Binding-site contacts:
Ligand atom C4 contacts residue ASN52 of chain 2.A at 4.2 Å.
Ligand atom C2 contacts residue ASN52 of chain 2.A at 2.5 Å.
Ligand atom C2 contacts residue TYR149 of chain 2.A at 4.2 Å (hydrophobic).
Ligand atom C7 contacts residue MET43 of chain 2.A at 4.4 Å (hydrophobic).
Ligand atom O5 contacts residue SER54 of chain 2.A at 3.7 Å.
Ligand atom O6 contacts residue GLY55 of chain 2.A at 4.3 Å.
Ligand atom O7 contacts residue MET43 of chain 2.A at 3.2 Å.
Ligand atom O5 contacts residue ASN52 of chain 2.A at 2.4 Å (h-bond).
Ligand atom C3 contacts residue TYR149 of chain 2.A at 4.2 Å (hydrophobic).
Ligand atom O7 contacts residue TYR149 of chain 2.A at 3.2 Å (h-bond).
Ligand atom C8 contacts residue GLU29 of chain 2.A at 3.5 Å.
Ligand atom O7 contacts residue ASP40 of chain 2.A at 4.5 Å.
Ligand atom C3 contacts residue ASN52 of chain 2.A at 3.8 Å.
Ligand atom O7 contacts residue LEU50 of chain 2.A at 4.4 Å.
Ligand atom C1 contacts residue ASN52 of chain 2.A at 1.4 Å.
Ligand atom C1 contacts residue SER54 of chain 2.A at 3.8 Å.
Ligand atom C8 contacts residue ASN52 of chain 2.A at 3.5 Å.
Ligand atom N2 contacts residue ASN52 of chain 2.A at 2.9 Å (h-bond).
Ligand atom C5 contacts residue ASN52 of chain 2.A at 3.7 Å.
Ligand atom C7 contacts residue ASN52 of chain 2.A at 3.6 Å.
Ligand atom C5 contacts residue SER54 of chain 2.A at 4.3 Å.
Ligand atom N2 contacts residue TYR149 of chain 2.A at 3.1 Å (h-bond).
Ligand atom C7 contacts residue TYR149 of chain 2.A at 3.6 Å (hydrophobic).
Ligand atom O6 contacts residue SER54 of chain 2.A at 3.9 Å.
Ligand atom O3 contacts residue TYR149 of chain 2.A at 4.2 Å.

Sequence of chain 2.A:
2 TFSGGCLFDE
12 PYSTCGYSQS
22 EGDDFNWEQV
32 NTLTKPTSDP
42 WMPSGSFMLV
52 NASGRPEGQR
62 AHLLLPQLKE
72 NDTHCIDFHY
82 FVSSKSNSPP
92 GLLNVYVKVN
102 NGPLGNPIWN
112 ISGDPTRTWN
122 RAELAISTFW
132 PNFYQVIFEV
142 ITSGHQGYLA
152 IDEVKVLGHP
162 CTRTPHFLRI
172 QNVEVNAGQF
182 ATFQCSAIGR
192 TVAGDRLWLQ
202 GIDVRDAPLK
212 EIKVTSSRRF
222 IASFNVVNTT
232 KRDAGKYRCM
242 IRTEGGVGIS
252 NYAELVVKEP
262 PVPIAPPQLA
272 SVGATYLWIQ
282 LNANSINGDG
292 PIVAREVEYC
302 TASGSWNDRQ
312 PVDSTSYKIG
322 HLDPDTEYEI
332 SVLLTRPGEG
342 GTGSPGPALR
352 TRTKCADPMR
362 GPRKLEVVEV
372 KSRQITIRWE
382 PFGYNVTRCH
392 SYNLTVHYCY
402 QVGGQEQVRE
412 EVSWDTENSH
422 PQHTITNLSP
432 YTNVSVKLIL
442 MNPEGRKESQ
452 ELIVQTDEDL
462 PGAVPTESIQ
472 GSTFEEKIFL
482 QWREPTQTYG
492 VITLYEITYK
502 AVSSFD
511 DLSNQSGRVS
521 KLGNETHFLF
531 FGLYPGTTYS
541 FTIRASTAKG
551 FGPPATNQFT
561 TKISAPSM

A protein and the small-molecule ligand that binds it are described below.
Small molecule (SMILES): CC(=O)N[C@@H]1[C@@H](O)[C@H](O)[C@@H](CO)O[C@H]1O